Binding-site contacts:
Ligand atom CA contacts residue PHE252 of chain 1.B at 3.7 Å (hydrophobic).
Ligand atom C contacts residue ASN249 of chain 1.B at 3.6 Å.
Ligand atom CB contacts residue ILE250 of chain 1.B at 3.8 Å (hydrophobic).
Ligand atom C contacts residue PHE252 of chain 1.B at 4.0 Å (hydrophobic).
Ligand atom CB contacts residue SER251 of chain 1.B at 3.8 Å.
Ligand atom CB contacts residue ASN249 of chain 1.B at 3.9 Å.
Ligand atom C contacts residue PHE252 of chain 1.B at 4.2 Å (hydrophobic).
Ligand atom O contacts residue ASN249 of chain 1.B at 4.2 Å.
Ligand atom N contacts residue PHE252 of chain 1.B at 3.3 Å (h-bond).
Ligand atom C contacts residue ILE250 of chain 1.B at 3.6 Å (hydrophobic).
Ligand atom CB contacts residue ASN253 of chain 1.B at 3.5 Å.
Ligand atom CA contacts residue ASN253 of chain 1.B at 4.2 Å.
Ligand atom N contacts residue PHE252 of chain 1.B at 4.0 Å.
Ligand atom CB contacts residue PHE252 of chain 1.B at 3.6 Å (hydrophobic).
Ligand atom O contacts residue LEU283 of chain 1.B at 4.3 Å.
Ligand atom CA contacts residue ASN249 of chain 1.B at 4.2 Å.
Ligand atom CA contacts residue PHE252 of chain 1.B at 4.3 Å (hydrophobic).
Ligand atom CB contacts residue ILE250 of chain 1.B at 4.1 Å (hydrophobic).
Ligand atom CA contacts residue ILE250 of chain 1.B at 3.9 Å (hydrophobic).
Ligand atom O contacts residue ASN249 of chain 1.B at 2.7 Å (h-bond).
Ligand atom CA contacts residue SER251 of chain 1.B at 4.0 Å.
Ligand atom C contacts residue SER251 of chain 1.B at 4.5 Å.
Ligand atom O contacts residue ILE250 of chain 1.B at 3.5 Å.
Ligand atom C contacts residue ILE250 of chain 1.B at 4.1 Å (hydrophobic).
Ligand atom O contacts residue ARG248 of chain 1.B at 3.5 Å (salt-bridge).
Ligand atom O contacts residue PHE252 of chain 1.B at 3.0 Å (h-bond).
Ligand atom O contacts residue ILE250 of chain 1.B at 3.2 Å (h-bond).
Ligand atom CB contacts residue LEU283 of chain 1.B at 3.9 Å (hydrophobic).
Ligand atom C contacts residue ARG248 of chain 1.B at 3.4 Å.
Ligand atom O contacts residue SER251 of chain 1.B at 3.5 Å.
Ligand atom N contacts residue ILE250 of chain 1.B at 3.0 Å (h-bond).
Ligand atom CA contacts residue ASN249 of chain 1.B at 4.4 Å.
Ligand atom N contacts residue ASN249 of chain 1.B at 3.5 Å (h-bond).
Ligand atom CA contacts residue ARG248 of chain 1.B at 3.9 Å.
Ligand atom N contacts residue ASP254 of chain 1.B at 3.8 Å.
Ligand atom CB contacts residue PHE252 of chain 1.B at 4.4 Å (hydrophobic).
Ligand atom CA contacts residue ILE250 of chain 1.B at 3.5 Å (hydrophobic).
Ligand atom C contacts residue ASN249 of chain 1.B at 4.4 Å.
Ligand atom O contacts residue ARG248 of chain 1.B at 4.4 Å.

This protein binds this small molecule.
Small molecule (SMILES): C[C@H](N)C(=O)N[C@@H](C)C(=O)N[C@@H](C)C(=O)N[C@@H](C)C(=O)N[C@@H](C)C=O

Sequence of chain 1.B:
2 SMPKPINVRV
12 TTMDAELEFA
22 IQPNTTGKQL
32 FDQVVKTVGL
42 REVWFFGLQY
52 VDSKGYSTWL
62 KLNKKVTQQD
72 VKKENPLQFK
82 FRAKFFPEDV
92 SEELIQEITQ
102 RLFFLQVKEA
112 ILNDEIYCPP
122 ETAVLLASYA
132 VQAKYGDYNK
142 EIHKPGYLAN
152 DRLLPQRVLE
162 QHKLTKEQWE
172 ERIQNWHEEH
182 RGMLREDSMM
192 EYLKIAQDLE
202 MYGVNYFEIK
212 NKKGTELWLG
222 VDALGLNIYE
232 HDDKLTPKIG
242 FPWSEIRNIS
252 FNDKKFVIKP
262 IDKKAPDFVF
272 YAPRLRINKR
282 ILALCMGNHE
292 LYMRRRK